The small molecule below binds the protein below.
Small molecule (SMILES): CCOc1ccc(NC(C)=O)cc1Cl

Sequence of chain 1.A:
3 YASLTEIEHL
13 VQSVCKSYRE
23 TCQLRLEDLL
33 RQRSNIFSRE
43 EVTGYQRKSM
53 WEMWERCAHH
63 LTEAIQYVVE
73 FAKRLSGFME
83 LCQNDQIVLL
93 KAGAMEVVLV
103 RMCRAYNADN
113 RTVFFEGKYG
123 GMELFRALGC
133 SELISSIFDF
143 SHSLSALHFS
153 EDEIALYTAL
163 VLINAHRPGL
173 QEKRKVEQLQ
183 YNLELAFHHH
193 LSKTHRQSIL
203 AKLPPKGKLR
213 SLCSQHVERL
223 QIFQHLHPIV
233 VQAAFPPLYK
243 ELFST

Binding-site contacts:
Ligand atom C14 contacts residue PHE127 of chain 1.A at 4.1 Å (hydrophobic).
Ligand atom C8 contacts residue PHE117 of chain 1.A at 3.9 Å (hydrophobic).
Ligand atom O12 contacts residue PHE127 of chain 1.A at 3.8 Å.
Ligand atom C10 contacts residue LEU26 of chain 1.A at 4.2 Å (hydrophobic).
Ligand atom CL9 contacts residue HIS62 of chain 1.A at 4.0 Å.
Ligand atom C5 contacts residue PHE117 of chain 1.A at 3.7 Å (hydrophobic).
Ligand atom C6 contacts residue VAL115 of chain 1.A at 3.9 Å (hydrophobic).
Ligand atom CL9 contacts residue CYS59 of chain 1.A at 3.6 Å.
Ligand atom C3 contacts residue PHE116 of chain 1.A at 3.4 Å (hydrophobic).
Ligand atom C6 contacts residue PHE127 of chain 1.A at 3.9 Å (hydrophobic).
Ligand atom C10 contacts residue PHE116 of chain 1.A at 3.7 Å (hydrophobic).
Ligand atom C1 contacts residue PHE117 of chain 1.A at 3.6 Å (hydrophobic).
Ligand atom N4 contacts residue PHE117 of chain 1.A at 3.9 Å.
Ligand atom C8 contacts residue PHE127 of chain 1.A at 4.1 Å (hydrophobic).
Ligand atom O11 contacts residue HIS62 of chain 1.A at 3.7 Å.
Ligand atom C13 contacts residue ILE139 of chain 1.A at 4.4 Å (hydrophobic).
Ligand atom C14 contacts residue ILE139 of chain 1.A at 4.4 Å (hydrophobic).
Ligand atom C14 contacts residue ILE136 of chain 1.A at 3.7 Å (hydrophobic).
Ligand atom C3 contacts residue PHE117 of chain 1.A at 3.8 Å (hydrophobic).
Ligand atom CL9 contacts residue PHE117 of chain 1.A at 4.2 Å.
Ligand atom C6 contacts residue PHE117 of chain 1.A at 4.0 Å (hydrophobic).
Ligand atom N4 contacts residue PHE116 of chain 1.A at 2.7 Å (h-bond).
Ligand atom C14 contacts residue PHE140 of chain 1.A at 4.0 Å (hydrophobic).
Ligand atom C7 contacts residue PHE116 of chain 1.A at 3.6 Å (hydrophobic).
Ligand atom C3 contacts residue VAL115 of chain 1.A at 3.8 Å (hydrophobic).
Ligand atom C2 contacts residue PHE117 of chain 1.A at 3.5 Å (hydrophobic).
Ligand atom C2 contacts residue HIS62 of chain 1.A at 4.0 Å.
Ligand atom C1 contacts residue PHE116 of chain 1.A at 3.5 Å (hydrophobic).